Sequence of chain 1.D:
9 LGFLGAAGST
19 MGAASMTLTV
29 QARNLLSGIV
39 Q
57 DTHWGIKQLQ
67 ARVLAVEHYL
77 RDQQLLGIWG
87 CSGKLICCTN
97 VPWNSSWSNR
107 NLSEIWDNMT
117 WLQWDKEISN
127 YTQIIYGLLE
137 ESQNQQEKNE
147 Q

Sequence of chain 1.C:
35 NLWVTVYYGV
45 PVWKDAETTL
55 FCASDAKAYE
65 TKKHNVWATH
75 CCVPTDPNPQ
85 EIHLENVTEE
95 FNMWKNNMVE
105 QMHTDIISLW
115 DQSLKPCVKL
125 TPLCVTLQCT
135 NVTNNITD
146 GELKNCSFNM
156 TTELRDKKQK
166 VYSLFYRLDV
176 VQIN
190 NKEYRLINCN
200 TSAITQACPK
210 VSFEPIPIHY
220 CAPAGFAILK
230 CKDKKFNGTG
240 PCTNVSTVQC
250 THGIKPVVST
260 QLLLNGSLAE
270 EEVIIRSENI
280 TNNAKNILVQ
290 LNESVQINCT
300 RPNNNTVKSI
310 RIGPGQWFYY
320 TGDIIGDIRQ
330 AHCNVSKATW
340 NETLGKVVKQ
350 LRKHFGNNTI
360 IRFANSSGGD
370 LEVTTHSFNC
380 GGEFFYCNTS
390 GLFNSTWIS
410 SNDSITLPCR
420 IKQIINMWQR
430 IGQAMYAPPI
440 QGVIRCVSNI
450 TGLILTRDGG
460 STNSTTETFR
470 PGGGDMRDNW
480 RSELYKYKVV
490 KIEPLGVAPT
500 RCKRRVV

Binding-site contacts:
Ligand atom C8 contacts residue GLY16 of chain 1.D at 3.6 Å.
Ligand atom C7 contacts residue GLU89 of chain 1.C at 4.2 Å.
Ligand atom O3 contacts residue GLU89 of chain 1.C at 4.3 Å.
Ligand atom O5 contacts residue ASN90 of chain 1.C at 2.4 Å (h-bond).
Ligand atom N2 contacts residue ASN90 of chain 1.C at 2.7 Å (h-bond).
Ligand atom C1 contacts residue ASN90 of chain 1.C at 1.5 Å.
Ligand atom C5 contacts residue ASN90 of chain 1.C at 3.7 Å.
Ligand atom C8 contacts residue ASN90 of chain 1.C at 4.3 Å.
Ligand atom C4 contacts residue ASN90 of chain 1.C at 4.2 Å.
Ligand atom C2 contacts residue ASN90 of chain 1.C at 2.4 Å.
Ligand atom C8 contacts residue GLU89 of chain 1.C at 3.7 Å.
Ligand atom O7 contacts residue ASN90 of chain 1.C at 3.9 Å.
Ligand atom C7 contacts residue SER17 of chain 1.D at 4.2 Å.
Ligand atom C3 contacts residue GLU89 of chain 1.C at 3.8 Å.
Ligand atom C7 contacts residue GLY16 of chain 1.D at 3.7 Å.
Ligand atom C8 contacts residue SER17 of chain 1.D at 3.7 Å.
Ligand atom C1 contacts residue GLU89 of chain 1.C at 4.2 Å.
Ligand atom C2 contacts residue GLU89 of chain 1.C at 4.0 Å.
Ligand atom O7 contacts residue GLY16 of chain 1.D at 3.5 Å (h-bond).
Ligand atom C3 contacts residue ASN90 of chain 1.C at 3.7 Å.
Ligand atom O7 contacts residue SER17 of chain 1.D at 3.6 Å.
Ligand atom C7 contacts residue ASN90 of chain 1.C at 3.4 Å.
Ligand atom N2 contacts residue GLU89 of chain 1.C at 3.5 Å.

The protein below binds the small molecule below.
Small molecule (SMILES): CC(=O)N[C@H]1[C@H](O[C@H]2[C@H](O)[C@@H](NC(C)=O)CO[C@@H]2CO)O[C@H](CO)[C@@H](O)[C@@H]1O